The small molecule below binds the protein below.
Small molecule (SMILES): Nc1ccn([C@H]2C[C@H](O)[C@@H](CO[P](=O)(O)O[C@H]3C[C@H](n4cnc5c(N)ncnc54)O[C@@H]3CO[P](=O)(O)O[C@H]3C[C@H](n4cnc5c(N)ncnc54)O[C@@H]3CO[P](=O)(O)O[C@H]3C[C@H](n4cnc5c(N)ncnc54)O[C@@H]3COP(=O)(O)O)O2)c(=O)n1

Sequence of chain 28.B:
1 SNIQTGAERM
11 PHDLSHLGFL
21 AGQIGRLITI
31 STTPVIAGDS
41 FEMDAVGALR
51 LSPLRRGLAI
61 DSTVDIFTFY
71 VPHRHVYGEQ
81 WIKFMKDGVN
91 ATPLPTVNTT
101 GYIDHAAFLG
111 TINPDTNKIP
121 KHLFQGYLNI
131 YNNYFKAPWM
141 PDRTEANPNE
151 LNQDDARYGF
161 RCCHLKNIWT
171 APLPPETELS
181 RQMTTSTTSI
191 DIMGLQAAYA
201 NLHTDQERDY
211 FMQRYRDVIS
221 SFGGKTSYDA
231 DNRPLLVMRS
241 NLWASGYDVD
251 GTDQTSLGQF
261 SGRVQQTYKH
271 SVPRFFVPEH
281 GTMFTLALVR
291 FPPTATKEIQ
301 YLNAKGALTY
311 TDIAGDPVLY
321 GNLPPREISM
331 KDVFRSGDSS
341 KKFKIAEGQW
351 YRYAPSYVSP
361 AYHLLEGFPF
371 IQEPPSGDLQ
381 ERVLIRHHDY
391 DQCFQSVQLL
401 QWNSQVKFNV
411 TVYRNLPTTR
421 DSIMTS

Sequence of chain 18.B:
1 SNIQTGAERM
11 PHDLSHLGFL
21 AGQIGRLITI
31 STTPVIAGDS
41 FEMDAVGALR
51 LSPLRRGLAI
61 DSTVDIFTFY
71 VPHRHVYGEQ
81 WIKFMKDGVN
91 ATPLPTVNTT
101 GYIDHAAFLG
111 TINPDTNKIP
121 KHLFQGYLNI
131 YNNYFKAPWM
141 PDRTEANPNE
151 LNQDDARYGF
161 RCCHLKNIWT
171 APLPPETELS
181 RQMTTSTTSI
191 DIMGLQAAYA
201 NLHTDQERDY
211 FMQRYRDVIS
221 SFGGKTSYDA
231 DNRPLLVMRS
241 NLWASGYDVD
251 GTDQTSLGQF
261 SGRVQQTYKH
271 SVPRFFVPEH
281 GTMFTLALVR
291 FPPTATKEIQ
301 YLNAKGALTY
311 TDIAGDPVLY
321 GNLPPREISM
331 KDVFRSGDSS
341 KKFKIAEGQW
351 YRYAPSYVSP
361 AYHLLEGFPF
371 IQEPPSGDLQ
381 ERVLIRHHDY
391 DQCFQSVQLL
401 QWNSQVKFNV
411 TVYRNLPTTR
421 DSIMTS

Binding-site contacts:
Ligand atom C3' contacts residue THR5 of chain 28.B at 3.2 Å.
Ligand atom OP2 contacts residue GLU207 of chain 17.B at 2.0 Å (salt-bridge).
Ligand atom C5 contacts residue GLY26 of chain 17.D at 3.5 Å.
Ligand atom OP2 contacts residue ARG420 of chain 18.B at 3.4 Å (salt-bridge).
Ligand atom C8 contacts residue ALA27 of chain 17.D at 2.0 Å (hydrophobic).
Ligand atom N6 contacts residue GLY26 of chain 17.D at 3.1 Å.
Ligand atom OP1 contacts residue THR418 of chain 18.B at 3.2 Å.
Ligand atom P contacts residue ARG420 of chain 18.B at 2.5 Å.
Ligand atom C8 contacts residue ARG28 of chain 17.D at 3.1 Å.
Ligand atom C6 contacts residue ALA7 of chain 28.B at 2.7 Å (hydrophobic).
Ligand atom N6 contacts residue ASP217 of chain 17.B at 2.8 Å (salt-bridge).
Ligand atom O3' contacts residue THR5 of chain 28.B at 3.1 Å (h-bond).
Ligand atom C5 contacts residue ALA7 of chain 28.B at 2.7 Å (hydrophobic).
Ligand atom C5 contacts residue ALA27 of chain 17.D at 2.9 Å (hydrophobic).
Ligand atom O3' contacts residue TYR31 of chain 17.D at 3.2 Å (h-bond).
Ligand atom O5' contacts residue ARG28 of chain 17.D at 3.1 Å (salt-bridge).
Ligand atom O3' contacts residue ARG420 of chain 18.B at 1.7 Å (salt-bridge).
Ligand atom P contacts residue GLU207 of chain 17.B at 3.4 Å.
Ligand atom O4' contacts residue GLY6 of chain 28.B at 2.9 Å.
Ligand atom OP1 contacts residue ARG420 of chain 18.B at 2.4 Å (salt-bridge).
Ligand atom O3' contacts residue GLY6 of chain 28.B at 2.3 Å (h-bond).
Ligand atom C1' contacts residue GLY6 of chain 28.B at 2.9 Å.
Ligand atom OP1 contacts residue ARG28 of chain 17.D at 2.7 Å (salt-bridge).
Ligand atom O4' contacts residue ARG420 of chain 18.B at 3.2 Å (salt-bridge).
Ligand atom C4' contacts residue THR5 of chain 28.B at 2.6 Å.
Ligand atom N9 contacts residue ALA27 of chain 17.D at 3.1 Å.
Ligand atom C3' contacts residue GLY6 of chain 28.B at 3.2 Å.
Ligand atom C5' contacts residue ARG28 of chain 17.D at 2.8 Å.
Ligand atom C5' contacts residue THR5 of chain 28.B at 3.1 Å.
Ligand atom C4' contacts residue ARG420 of chain 18.B at 3.4 Å.
Ligand atom N7 contacts residue GLY26 of chain 17.D at 2.7 Å.
Ligand atom P contacts residue TYR31 of chain 17.D at 3.5 Å.
Ligand atom P contacts residue ARG28 of chain 17.D at 3.4 Å.
Ligand atom O5' contacts residue ARG420 of chain 18.B at 2.9 Å (salt-bridge).
Ligand atom OP1 contacts residue PHE211 of chain 17.B at 2.1 Å.
Ligand atom C4' contacts residue GLY6 of chain 28.B at 3.1 Å.
Ligand atom C5' contacts residue TYR31 of chain 17.D at 3.0 Å (hydrophobic).
Ligand atom O5' contacts residue TYR31 of chain 17.D at 2.2 Å (h-bond).
Ligand atom N7 contacts residue ALA27 of chain 17.D at 1.6 Å.
Ligand atom N6 contacts residue ALA27 of chain 17.D at 3.2 Å (h-bond).

Sequence of chain 17.D:
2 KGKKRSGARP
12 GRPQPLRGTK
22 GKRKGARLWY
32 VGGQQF

Sequence of chain 17.B:
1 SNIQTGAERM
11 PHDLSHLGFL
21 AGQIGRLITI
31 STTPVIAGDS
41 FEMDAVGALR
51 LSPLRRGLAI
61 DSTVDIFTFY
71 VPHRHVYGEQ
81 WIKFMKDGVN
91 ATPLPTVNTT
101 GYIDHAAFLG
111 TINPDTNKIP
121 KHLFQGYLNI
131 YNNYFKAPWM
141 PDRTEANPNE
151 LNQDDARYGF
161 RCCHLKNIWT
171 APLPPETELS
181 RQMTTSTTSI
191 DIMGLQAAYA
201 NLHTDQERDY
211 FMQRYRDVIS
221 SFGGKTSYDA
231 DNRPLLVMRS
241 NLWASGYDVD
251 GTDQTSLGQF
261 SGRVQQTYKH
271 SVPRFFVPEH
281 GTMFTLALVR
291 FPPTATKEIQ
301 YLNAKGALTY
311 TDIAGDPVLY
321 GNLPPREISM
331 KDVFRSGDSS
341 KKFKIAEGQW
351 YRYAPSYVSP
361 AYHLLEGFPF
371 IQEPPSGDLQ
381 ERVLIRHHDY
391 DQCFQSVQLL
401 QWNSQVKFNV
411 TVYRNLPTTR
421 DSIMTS